The protein below binds the small molecule below.
Small molecule (SMILES): C#CCOCCOCCNC(=O)CN(CCOCCOCCN(C)c1ccc2nc(-c3cc(C)c(=O)n(C)c3)n(CC3CCOCC3)c2c1)C(=O)c1ccc(C(=O)c2ccccc2)cc1

Sequence of chain 1.A:
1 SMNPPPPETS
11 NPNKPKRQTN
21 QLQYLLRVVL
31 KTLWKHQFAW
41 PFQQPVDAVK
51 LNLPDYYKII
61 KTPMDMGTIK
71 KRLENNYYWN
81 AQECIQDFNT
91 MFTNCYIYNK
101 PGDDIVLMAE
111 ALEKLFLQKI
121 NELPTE

Binding-site contacts:
Ligand atom N56 contacts residue LEU51 of chain 1.A at 3.4 Å.
Ligand atom C44 contacts residue TRP40 of chain 1.A at 3.9 Å (hydrophobic).
Ligand atom O52 contacts residue TYR56 of chain 1.A at 3.8 Å.
Ligand atom C38 contacts residue GLN37 of chain 1.A at 3.8 Å.
Ligand atom C59 contacts residue ILE105 of chain 1.A at 3.8 Å (hydrophobic).
Ligand atom O34 contacts residue TRP40 of chain 1.A at 2.7 Å (h-bond).
Ligand atom C37 contacts residue GLN37 of chain 1.A at 3.5 Å.
Ligand atom C54 contacts residue PHE42 of chain 1.A at 3.5 Å (hydrophobic).
Ligand atom C55 contacts residue ILE105 of chain 1.A at 3.3 Å (hydrophobic).
Ligand atom C33 contacts residue TRP40 of chain 1.A at 3.7 Å (hydrophobic).
Ligand atom C30 contacts residue TRP40 of chain 1.A at 3.8 Å (hydrophobic).
Ligand atom C64 contacts residue TRP40 of chain 1.A at 3.8 Å (hydrophobic).
Ligand atom C54 contacts residue PRO41 of chain 1.A at 3.8 Å (hydrophobic).
Ligand atom C57 contacts residue LEU51 of chain 1.A at 3.8 Å (hydrophobic).
Ligand atom N45 contacts residue LEU51 of chain 1.A at 3.9 Å.
Ligand atom C07 contacts residue TRP40 of chain 1.A at 3.5 Å (hydrophobic).
Ligand atom C65 contacts residue TRP40 of chain 1.A at 3.7 Å (hydrophobic).
Ligand atom C41 contacts residue TRP40 of chain 1.A at 3.6 Å (hydrophobic).
Ligand atom C51 contacts residue VAL46 of chain 1.A at 3.8 Å (hydrophobic).
Ligand atom C33 contacts residue GLN37 of chain 1.A at 3.5 Å.
Ligand atom C46 contacts residue LEU51 of chain 1.A at 3.5 Å (hydrophobic).
Ligand atom N45 contacts residue PRO41 of chain 1.A at 3.7 Å.
Ligand atom C50 contacts residue LEU53 of chain 1.A at 3.8 Å (hydrophobic).
Ligand atom N53 contacts residue VAL46 of chain 1.A at 3.7 Å.
Ligand atom O34 contacts residue GLN37 of chain 1.A at 2.8 Å (h-bond).
Ligand atom C47 contacts residue ILE105 of chain 1.A at 3.8 Å (hydrophobic).
Ligand atom C50 contacts residue TYR98 of chain 1.A at 3.5 Å (hydrophobic).
Ligand atom C64 contacts residue LEU51 of chain 1.A at 3.7 Å (hydrophobic).
Ligand atom N53 contacts residue ILE105 of chain 1.A at 3.2 Å.
Ligand atom C43 contacts residue TRP40 of chain 1.A at 3.9 Å (hydrophobic).
Ligand atom C65 contacts residue LEU51 of chain 1.A at 3.7 Å (hydrophobic).
Ligand atom O52 contacts residue ASN99 of chain 1.A at 3.2 Å (h-bond).
Ligand atom C55 contacts residue PRO41 of chain 1.A at 3.4 Å (hydrophobic).
Ligand atom C60 contacts residue TRP40 of chain 1.A at 3.6 Å (hydrophobic).
Ligand atom C48 contacts residue LEU51 of chain 1.A at 3.8 Å (hydrophobic).
Ligand atom C43 contacts residue GLN44 of chain 1.A at 3.9 Å.
Ligand atom C51 contacts residue ILE105 of chain 1.A at 3.6 Å (hydrophobic).
Ligand atom C50 contacts residue ASN99 of chain 1.A at 3.5 Å.
Ligand atom C54 contacts residue ILE105 of chain 1.A at 3.5 Å (hydrophobic).
Ligand atom C42 contacts residue TRP40 of chain 1.A at 3.8 Å (hydrophobic).